Binding-site contacts:
Ligand atom C5 contacts residue ASN1048 of chain 1.C at 3.6 Å.
Ligand atom C3 contacts residue LEU868 of chain 1.A at 4.2 Å (hydrophobic).
Ligand atom O5 contacts residue ASN1048 of chain 1.C at 2.3 Å (h-bond).
Ligand atom C7 contacts residue ALA866 of chain 1.A at 4.3 Å (hydrophobic).
Ligand atom O6 contacts residue ASN1048 of chain 1.C at 4.5 Å.
Ligand atom C2 contacts residue ASN1048 of chain 1.C at 2.4 Å.
Ligand atom O3 contacts residue ALA867 of chain 1.A at 4.4 Å.
Ligand atom O4 contacts residue ALA680 of chain 1.C at 4.2 Å.
Ligand atom C1 contacts residue ASN1048 of chain 1.C at 1.4 Å.
Ligand atom C4 contacts residue ASN1048 of chain 1.C at 4.2 Å.
Ligand atom C3 contacts residue ASN1048 of chain 1.C at 3.8 Å.
Ligand atom C8 contacts residue ALA866 of chain 1.A at 3.4 Å (hydrophobic).
Ligand atom N2 contacts residue LEU868 of chain 1.A at 4.3 Å.
Ligand atom C7 contacts residue ASN1048 of chain 1.C at 4.0 Å.
Ligand atom N2 contacts residue ASN1048 of chain 1.C at 2.9 Å (h-bond).

The protein below binds the small molecule below.
Small molecule (SMILES): CC(=O)N[C@@H]1[C@@H](O)[C@H](O)[C@@H](CO)O[C@H]1O

Sequence of chain 1.C:
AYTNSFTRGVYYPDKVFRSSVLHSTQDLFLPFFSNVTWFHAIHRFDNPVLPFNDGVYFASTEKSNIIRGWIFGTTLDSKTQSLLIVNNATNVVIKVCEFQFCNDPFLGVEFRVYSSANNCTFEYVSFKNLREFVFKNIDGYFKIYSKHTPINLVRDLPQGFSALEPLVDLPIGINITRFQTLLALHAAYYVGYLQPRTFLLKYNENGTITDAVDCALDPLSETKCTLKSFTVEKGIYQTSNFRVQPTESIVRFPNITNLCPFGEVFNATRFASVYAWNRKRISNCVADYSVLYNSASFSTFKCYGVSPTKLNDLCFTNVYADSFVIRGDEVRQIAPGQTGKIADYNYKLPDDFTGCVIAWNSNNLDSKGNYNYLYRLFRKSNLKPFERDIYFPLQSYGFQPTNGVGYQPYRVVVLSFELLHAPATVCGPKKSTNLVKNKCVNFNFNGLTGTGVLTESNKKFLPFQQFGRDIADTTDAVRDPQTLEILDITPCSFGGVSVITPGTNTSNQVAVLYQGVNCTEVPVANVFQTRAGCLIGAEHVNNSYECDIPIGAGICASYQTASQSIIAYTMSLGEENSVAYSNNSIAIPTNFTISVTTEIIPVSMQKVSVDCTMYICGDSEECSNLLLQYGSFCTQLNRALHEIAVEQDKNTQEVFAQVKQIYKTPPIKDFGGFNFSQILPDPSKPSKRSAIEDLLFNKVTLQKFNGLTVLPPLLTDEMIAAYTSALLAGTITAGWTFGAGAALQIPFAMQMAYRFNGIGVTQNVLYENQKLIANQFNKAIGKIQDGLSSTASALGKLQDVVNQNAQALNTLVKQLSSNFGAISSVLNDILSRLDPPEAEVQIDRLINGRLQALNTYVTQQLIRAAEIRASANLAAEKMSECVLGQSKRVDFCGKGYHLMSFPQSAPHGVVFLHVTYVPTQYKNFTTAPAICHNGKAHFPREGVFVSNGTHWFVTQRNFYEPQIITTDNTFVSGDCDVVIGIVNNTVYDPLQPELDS

Sequence of chain 1.A:
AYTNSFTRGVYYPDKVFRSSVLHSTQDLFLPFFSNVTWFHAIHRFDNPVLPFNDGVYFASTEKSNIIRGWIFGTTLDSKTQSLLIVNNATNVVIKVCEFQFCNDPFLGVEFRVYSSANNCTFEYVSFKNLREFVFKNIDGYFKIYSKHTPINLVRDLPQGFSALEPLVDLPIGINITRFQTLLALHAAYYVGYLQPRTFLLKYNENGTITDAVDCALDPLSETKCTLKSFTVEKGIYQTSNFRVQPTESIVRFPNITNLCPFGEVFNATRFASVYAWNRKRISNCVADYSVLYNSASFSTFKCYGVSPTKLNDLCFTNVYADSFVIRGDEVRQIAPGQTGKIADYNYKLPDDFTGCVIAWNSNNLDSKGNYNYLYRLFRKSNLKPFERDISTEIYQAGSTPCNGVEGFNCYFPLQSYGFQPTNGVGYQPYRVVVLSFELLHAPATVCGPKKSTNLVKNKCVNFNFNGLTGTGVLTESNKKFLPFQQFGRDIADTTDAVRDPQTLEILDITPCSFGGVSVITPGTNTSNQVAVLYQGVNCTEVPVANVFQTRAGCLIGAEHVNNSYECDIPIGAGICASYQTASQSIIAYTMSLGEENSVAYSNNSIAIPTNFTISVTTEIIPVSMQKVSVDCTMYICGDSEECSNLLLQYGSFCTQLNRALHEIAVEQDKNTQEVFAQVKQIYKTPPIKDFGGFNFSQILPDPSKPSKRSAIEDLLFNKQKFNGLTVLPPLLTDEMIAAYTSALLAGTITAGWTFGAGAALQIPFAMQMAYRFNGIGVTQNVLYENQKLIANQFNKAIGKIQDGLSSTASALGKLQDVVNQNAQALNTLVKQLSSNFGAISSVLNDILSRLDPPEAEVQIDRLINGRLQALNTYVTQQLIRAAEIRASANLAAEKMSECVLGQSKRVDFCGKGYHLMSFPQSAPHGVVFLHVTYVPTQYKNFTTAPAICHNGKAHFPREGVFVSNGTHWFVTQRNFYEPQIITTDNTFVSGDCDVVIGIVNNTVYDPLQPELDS